This small molecule binds to this protein.
Small molecule (SMILES): CC(=O)N[C@@H]1[C@@H](O)[C@H](O)[C@@H](CO)O[C@H]1O

Binding-site contacts:
Ligand atom O6 contacts residue TRP362 of chain 1.C at 3.6 Å.
Ligand atom C7 contacts residue ASN306 of chain 1.C at 3.4 Å.
Ligand atom C3 contacts residue ASN306 of chain 1.C at 3.9 Å.
Ligand atom C4 contacts residue ASN306 of chain 1.C at 4.4 Å.
Ligand atom O5 contacts residue TRP362 of chain 1.C at 3.9 Å.
Ligand atom C5 contacts residue TRP362 of chain 1.C at 4.2 Å (hydrophobic).
Ligand atom C1 contacts residue TRP362 of chain 1.C at 3.9 Å (hydrophobic).
Ligand atom C5 contacts residue ASN306 of chain 1.C at 3.8 Å.
Ligand atom C1 contacts residue ASN306 of chain 1.C at 1.5 Å.
Ligand atom C2 contacts residue ASN306 of chain 1.C at 2.5 Å.
Ligand atom N2 contacts residue ASN306 of chain 1.C at 3.0 Å (h-bond).
Ligand atom C8 contacts residue ASN306 of chain 1.C at 4.0 Å.
Ligand atom O5 contacts residue ASN306 of chain 1.C at 2.5 Å (h-bond).
Ligand atom O7 contacts residue ASN306 of chain 1.C at 3.4 Å (h-bond).
Ligand atom C6 contacts residue TRP362 of chain 1.C at 4.5 Å (hydrophobic).

Sequence of chain 1.C:
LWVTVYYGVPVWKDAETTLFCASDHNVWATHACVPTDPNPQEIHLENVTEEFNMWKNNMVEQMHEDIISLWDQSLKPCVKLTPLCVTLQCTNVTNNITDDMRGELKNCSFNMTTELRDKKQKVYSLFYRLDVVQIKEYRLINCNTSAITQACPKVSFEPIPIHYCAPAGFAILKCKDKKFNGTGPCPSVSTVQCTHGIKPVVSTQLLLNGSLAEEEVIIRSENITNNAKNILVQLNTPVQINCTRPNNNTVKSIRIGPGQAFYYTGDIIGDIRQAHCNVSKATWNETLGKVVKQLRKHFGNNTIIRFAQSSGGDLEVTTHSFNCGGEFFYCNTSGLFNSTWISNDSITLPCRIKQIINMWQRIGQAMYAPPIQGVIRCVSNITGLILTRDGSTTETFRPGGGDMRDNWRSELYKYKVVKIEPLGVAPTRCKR